Binding-site contacts:
Ligand atom CAL contacts residue PRO232 of chain 1.C at 3.7 Å (hydrophobic).
Ligand atom OAB contacts residue GLU199 of chain 1.C at 3.4 Å.
Ligand atom CBB contacts residue TYR198 of chain 1.C at 3.6 Å (hydrophobic).
Ligand atom CAZ contacts residue THR98 of chain 1.C at 3.7 Å.
Ligand atom OAT contacts residue THR97 of chain 1.C at 3.4 Å (h-bond).
Ligand atom CAH contacts residue ARG171 of chain 1.C at 3.8 Å.
Ligand atom NAS contacts residue PHE165 of chain 1.C at 3.6 Å.
Ligand atom CAH contacts residue PRO232 of chain 1.C at 3.6 Å (hydrophobic).
Ligand atom CAM contacts residue PHE165 of chain 1.C at 3.8 Å (hydrophobic).
Ligand atom CBA contacts residue PHE165 of chain 1.C at 3.7 Å (hydrophobic).
Ligand atom CBA contacts residue GLN169 of chain 1.C at 3.6 Å.
Ligand atom CBB contacts residue GLN169 of chain 1.C at 3.6 Å.
Ligand atom OAC contacts residue HIS11 of chain 1.D at 2.7 Å (h-bond).
Ligand atom OAB contacts residue TYR198 of chain 1.C at 3.8 Å.
Ligand atom CAR contacts residue THR97 of chain 1.C at 3.3 Å.
Ligand atom CAM contacts residue ILE223 of chain 1.C at 3.8 Å (hydrophobic).
Ligand atom OAA contacts residue GLN169 of chain 1.C at 3.5 Å (h-bond).
Ligand atom CBA contacts residue ARG171 of chain 1.C at 3.8 Å.
Ligand atom CAK contacts residue ARG171 of chain 1.C at 3.4 Å.
Ligand atom CAI contacts residue PHE10 of chain 1.D at 3.6 Å (hydrophobic).
Ligand atom NAS contacts residue TYR198 of chain 1.C at 3.7 Å.
Ligand atom CAL contacts residue PHE10 of chain 1.D at 3.6 Å (hydrophobic).
Ligand atom CAZ contacts residue GLY99 of chain 1.C at 3.5 Å.
Ligand atom OAB contacts residue MET200 of chain 1.C at 3.3 Å.
Ligand atom CAN contacts residue HIS11 of chain 1.D at 3.4 Å.
Ligand atom OAA contacts residue GLY99 of chain 1.C at 3.5 Å.
Ligand atom CAY contacts residue THR98 of chain 1.C at 3.8 Å.
Ligand atom OAA contacts residue ARG171 of chain 1.C at 2.8 Å (salt-bridge).
Ligand atom CAN contacts residue ILE72 of chain 1.C at 3.8 Å (hydrophobic).
Ligand atom OAB contacts residue GLN169 of chain 1.C at 2.8 Å (h-bond).
Ligand atom CAP contacts residue PHE10 of chain 1.D at 3.4 Å (hydrophobic).
Ligand atom CAQ contacts residue ILE223 of chain 1.C at 3.6 Å (hydrophobic).
Ligand atom OAT contacts residue PO41 of chain 1.L at 3.7 Å.
Ligand atom CAG contacts residue MET237 of chain 1.C at 3.7 Å (hydrophobic).
Ligand atom CAQ contacts residue THR98 of chain 1.C at 3.8 Å.
Ligand atom CAL contacts residue PHE165 of chain 1.C at 3.6 Å (hydrophobic).
Ligand atom CBA contacts residue GLY99 of chain 1.C at 3.5 Å.
Ligand atom OAU contacts residue HIS11 of chain 1.D at 3.7 Å.
Ligand atom NAS contacts residue GLN169 of chain 1.C at 2.7 Å (h-bond).
Ligand atom CAX contacts residue PHE165 of chain 1.C at 3.5 Å (hydrophobic).

Sequence of chain 1.C:
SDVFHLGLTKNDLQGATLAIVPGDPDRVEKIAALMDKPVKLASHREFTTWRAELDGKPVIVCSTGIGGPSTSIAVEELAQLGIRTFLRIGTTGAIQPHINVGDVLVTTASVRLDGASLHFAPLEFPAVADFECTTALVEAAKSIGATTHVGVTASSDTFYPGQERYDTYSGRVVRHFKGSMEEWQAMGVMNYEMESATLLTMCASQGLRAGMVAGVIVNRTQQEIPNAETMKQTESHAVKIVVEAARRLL

This protein binds this small molecule.
Small molecule (SMILES): O=c1[nH]c(=O)n(COCCO)cc1Cc1cccc(OCc2ccccc2)c1

Sequence of chain 1.D:
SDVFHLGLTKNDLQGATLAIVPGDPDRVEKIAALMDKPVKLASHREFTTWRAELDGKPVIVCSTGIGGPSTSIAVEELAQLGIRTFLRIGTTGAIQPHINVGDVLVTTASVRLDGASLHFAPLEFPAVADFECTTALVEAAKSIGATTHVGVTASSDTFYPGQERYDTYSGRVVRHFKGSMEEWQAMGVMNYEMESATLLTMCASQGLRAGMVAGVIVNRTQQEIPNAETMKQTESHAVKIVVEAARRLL